Sequence of chain 1.B:
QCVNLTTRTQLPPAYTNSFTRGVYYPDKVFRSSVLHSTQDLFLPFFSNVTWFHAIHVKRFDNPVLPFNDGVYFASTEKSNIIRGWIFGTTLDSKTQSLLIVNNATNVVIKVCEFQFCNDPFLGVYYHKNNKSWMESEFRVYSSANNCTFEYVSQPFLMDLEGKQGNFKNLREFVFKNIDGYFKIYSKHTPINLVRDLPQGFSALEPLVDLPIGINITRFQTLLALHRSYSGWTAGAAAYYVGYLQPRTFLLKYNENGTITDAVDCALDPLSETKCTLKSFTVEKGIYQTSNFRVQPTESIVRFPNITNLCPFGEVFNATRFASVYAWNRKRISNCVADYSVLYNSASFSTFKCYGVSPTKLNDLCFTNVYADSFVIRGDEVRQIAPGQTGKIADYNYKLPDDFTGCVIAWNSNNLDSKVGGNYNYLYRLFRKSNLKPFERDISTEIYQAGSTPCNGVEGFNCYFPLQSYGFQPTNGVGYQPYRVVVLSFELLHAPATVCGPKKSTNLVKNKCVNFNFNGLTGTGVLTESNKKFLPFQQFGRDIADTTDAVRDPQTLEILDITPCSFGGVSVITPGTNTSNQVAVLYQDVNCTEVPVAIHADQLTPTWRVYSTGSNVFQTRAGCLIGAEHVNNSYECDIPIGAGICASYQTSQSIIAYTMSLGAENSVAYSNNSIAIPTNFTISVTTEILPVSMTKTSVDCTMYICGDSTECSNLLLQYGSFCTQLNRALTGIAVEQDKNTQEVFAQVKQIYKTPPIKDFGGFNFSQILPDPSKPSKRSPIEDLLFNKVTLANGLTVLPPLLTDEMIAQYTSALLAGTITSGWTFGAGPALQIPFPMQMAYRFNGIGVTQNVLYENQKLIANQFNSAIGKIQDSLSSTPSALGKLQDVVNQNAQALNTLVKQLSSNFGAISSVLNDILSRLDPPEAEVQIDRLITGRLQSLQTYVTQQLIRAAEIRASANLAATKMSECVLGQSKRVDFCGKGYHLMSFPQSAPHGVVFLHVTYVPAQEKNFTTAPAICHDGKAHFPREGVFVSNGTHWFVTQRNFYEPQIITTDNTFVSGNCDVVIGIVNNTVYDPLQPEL

Sequence of chain 1.A:
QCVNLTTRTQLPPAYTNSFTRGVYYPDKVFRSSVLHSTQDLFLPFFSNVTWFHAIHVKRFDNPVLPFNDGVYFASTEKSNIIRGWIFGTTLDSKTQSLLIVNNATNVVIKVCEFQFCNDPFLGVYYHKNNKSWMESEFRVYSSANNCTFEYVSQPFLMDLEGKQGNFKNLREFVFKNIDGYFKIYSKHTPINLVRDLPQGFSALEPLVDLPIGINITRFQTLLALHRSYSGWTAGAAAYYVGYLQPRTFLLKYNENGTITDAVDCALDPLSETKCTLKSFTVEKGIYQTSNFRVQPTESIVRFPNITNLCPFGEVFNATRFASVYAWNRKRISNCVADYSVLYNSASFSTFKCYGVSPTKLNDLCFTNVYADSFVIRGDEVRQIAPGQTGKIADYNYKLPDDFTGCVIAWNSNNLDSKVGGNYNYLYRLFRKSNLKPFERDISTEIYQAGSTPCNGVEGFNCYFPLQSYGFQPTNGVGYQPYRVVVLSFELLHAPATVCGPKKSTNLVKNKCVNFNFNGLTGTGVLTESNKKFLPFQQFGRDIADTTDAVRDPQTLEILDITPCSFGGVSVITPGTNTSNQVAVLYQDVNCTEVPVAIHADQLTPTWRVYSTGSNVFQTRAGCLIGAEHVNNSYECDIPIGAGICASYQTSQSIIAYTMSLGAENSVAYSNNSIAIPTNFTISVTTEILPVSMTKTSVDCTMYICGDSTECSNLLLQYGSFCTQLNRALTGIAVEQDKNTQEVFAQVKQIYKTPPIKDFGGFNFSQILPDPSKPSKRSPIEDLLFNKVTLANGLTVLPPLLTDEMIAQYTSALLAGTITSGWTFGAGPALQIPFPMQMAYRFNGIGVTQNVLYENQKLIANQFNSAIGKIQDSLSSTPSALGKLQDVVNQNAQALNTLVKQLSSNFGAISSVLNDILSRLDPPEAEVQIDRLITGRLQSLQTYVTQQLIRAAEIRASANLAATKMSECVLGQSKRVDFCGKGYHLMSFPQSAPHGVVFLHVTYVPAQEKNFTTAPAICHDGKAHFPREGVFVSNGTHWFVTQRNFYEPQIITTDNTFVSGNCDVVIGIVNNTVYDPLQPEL

Binding-site contacts:
Ligand atom N2 contacts residue ASN706 of chain 1.B at 2.8 Å (h-bond).
Ligand atom C8 contacts residue GLY1128 of chain 1.B at 3.6 Å.
Ligand atom C3 contacts residue ASN706 of chain 1.B at 3.8 Å.
Ligand atom C8 contacts residue ASN706 of chain 1.B at 4.0 Å.
Ligand atom C7 contacts residue ASN706 of chain 1.B at 3.2 Å.
Ligand atom C4 contacts residue ASN706 of chain 1.B at 4.2 Å.
Ligand atom C1 contacts residue ASN706 of chain 1.B at 1.4 Å.
Ligand atom C5 contacts residue ASN706 of chain 1.B at 3.7 Å.
Ligand atom O5 contacts residue ASN706 of chain 1.B at 2.4 Å (h-bond).
Ligand atom C6 contacts residue ASP793 of chain 1.A at 4.1 Å.
Ligand atom C2 contacts residue ASN706 of chain 1.B at 2.4 Å.
Ligand atom O7 contacts residue ASN706 of chain 1.B at 3.2 Å (h-bond).
Ligand atom O5 contacts residue ASP793 of chain 1.A at 3.9 Å.

This protein binds this small molecule.
Small molecule (SMILES): CC(=O)N[C@@H]1[C@@H](O)[C@H](O)[C@@H](CO)O[C@H]1O